Binding-site contacts:
Ligand atom N4 contacts residue VAL107 of chain 1.B at 3.8 Å.
Ligand atom O5 contacts residue VAL107 of chain 1.B at 3.4 Å.
Ligand atom N6 contacts residue ALA59 of chain 1.B at 3.8 Å.
Ligand atom C9 contacts residue ALA108 of chain 1.B at 3.6 Å (hydrophobic).
Ligand atom N4 contacts residue TYR161 of chain 1.B at 3.6 Å.
Ligand atom N5 contacts residue ARG66 of chain 1.B at 3.3 Å.
Ligand atom C11 contacts residue ASP70 of chain 1.B at 3.7 Å.
Ligand atom O5 contacts residue TRP103 of chain 1.B at 3.4 Å.
Ligand atom C19 contacts residue TYR67 of chain 1.B at 3.5 Å (hydrophobic).
Ligand atom O2 contacts residue GLY104 of chain 1.B at 3.1 Å (h-bond).
Ligand atom CL contacts residue GLU111 of chain 1.B at 3.4 Å.
Ligand atom C26 contacts residue GLY104 of chain 1.B at 3.4 Å.
Ligand atom C26 contacts residue TYR161 of chain 1.B at 3.4 Å (hydrophobic).
Ligand atom O4 contacts residue ALA59 of chain 1.B at 3.5 Å.
Ligand atom O6 contacts residue TYR67 of chain 1.B at 3.3 Å (h-bond).
Ligand atom C43 contacts residue PHE63 of chain 1.B at 3.8 Å (hydrophobic).
Ligand atom N5 contacts residue ASP62 of chain 1.B at 3.7 Å.
Ligand atom CL contacts residue PHE112 of chain 1.B at 3.5 Å.
Ligand atom C43 contacts residue ALA59 of chain 1.B at 3.1 Å (hydrophobic).
Ligand atom C44 contacts residue LEU96 of chain 1.B at 3.6 Å (hydrophobic).
Ligand atom C contacts residue GLU95 of chain 1.B at 3.5 Å.
Ligand atom C42 contacts residue VAL107 of chain 1.B at 3.6 Å (hydrophobic).
Ligand atom C20 contacts residue TYR67 of chain 1.B at 3.8 Å (hydrophobic).
Ligand atom O4 contacts residue VAL107 of chain 1.B at 3.7 Å.
Ligand atom N2 contacts residue GLY104 of chain 1.B at 3.3 Å.
Ligand atom CL contacts residue VAL115 of chain 1.B at 3.5 Å.
Ligand atom O5 contacts residue TYR161 of chain 1.B at 3.3 Å.
Ligand atom N3 contacts residue TYR161 of chain 1.B at 3.7 Å.
Ligand atom C39 contacts residue ASP62 of chain 1.B at 3.7 Å.
Ligand atom O5 contacts residue PHE157 of chain 1.B at 3.3 Å.
Ligand atom O2 contacts residue TRP103 of chain 1.B at 3.8 Å.
Ligand atom O5 contacts residue GLY104 of chain 1.B at 3.7 Å.
Ligand atom C25 contacts residue TYR161 of chain 1.B at 3.7 Å (hydrophobic).
Ligand atom N6 contacts residue ASP62 of chain 1.B at 2.9 Å (salt-bridge).
Ligand atom O2 contacts residue ASN102 of chain 1.B at 3.8 Å.
Ligand atom S contacts residue GLY104 of chain 1.B at 3.8 Å.
Ligand atom C12 contacts residue MET74 of chain 1.B at 3.8 Å (hydrophobic).
Ligand atom C27 contacts residue TYR161 of chain 1.B at 3.5 Å (hydrophobic).
Ligand atom C28 contacts residue TYR161 of chain 1.B at 3.5 Å (hydrophobic).
Ligand atom C9 contacts residue PHE112 of chain 1.B at 3.8 Å (hydrophobic).

Sequence of chain 1.B:
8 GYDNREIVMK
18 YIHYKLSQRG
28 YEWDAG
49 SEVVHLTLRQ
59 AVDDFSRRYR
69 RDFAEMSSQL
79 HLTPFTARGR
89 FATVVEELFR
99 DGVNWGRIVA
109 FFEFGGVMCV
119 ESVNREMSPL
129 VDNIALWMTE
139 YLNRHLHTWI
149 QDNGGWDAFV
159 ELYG

The small molecule below binds the protein below.
Small molecule (SMILES): CC1(C)CCC(CN2CCN(c3ccc(C(=O)NS(=O)(=O)c4ccc(NCC5CCOCC5)c([N+](=O)[O-])c4)c(Oc4cnc5[nH]ccc5c4)c3)CC2)=C(c2ccc(Cl)cc2)C1